Sequence of chain 1.A:
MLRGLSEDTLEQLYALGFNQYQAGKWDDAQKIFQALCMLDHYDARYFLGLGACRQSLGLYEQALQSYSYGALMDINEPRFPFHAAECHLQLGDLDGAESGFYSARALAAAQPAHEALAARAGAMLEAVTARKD

A protein and the small-molecule ligand that binds it are described below.
Small molecule (SMILES): CC(C)C[C@H](NC(=O)[C@H](CCC(=O)O)NC(=O)[C@@H](NC(=O)[C@H](C)N)C(C)C)C(=O)N[C@@H](CC(N)=O)C(=O)N[C@@H](C)C(=O)N1CCC[C@H]1C(=O)N[C@H](C=O)CCCN=C(N)N

Binding-site contacts:
Ligand atom CA contacts residue GLU19 of chain 1.A at 3.7 Å.
Ligand atom CD contacts residue HIS91 of chain 1.A at 3.6 Å.
Ligand atom CB contacts residue TYR22 of chain 1.A at 3.9 Å (hydrophobic).
Ligand atom CD contacts residue PHE26 of chain 1.A at 3.8 Å (hydrophobic).
Ligand atom CG2 contacts residue HIS91 of chain 1.A at 3.6 Å.
Ligand atom C contacts residue ARG87 of chain 1.A at 3.7 Å.
Ligand atom CB contacts residue ALA23 of chain 1.A at 3.8 Å (hydrophobic).
Ligand atom C contacts residue ARG87 of chain 1.A at 3.8 Å.
Ligand atom CG contacts residue ALA23 of chain 1.A at 3.8 Å (hydrophobic).
Ligand atom O contacts residue ARG87 of chain 1.A at 2.6 Å (salt-bridge).
Ligand atom OE1 contacts residue HIS91 of chain 1.A at 2.5 Å (h-bond).
Ligand atom O contacts residue PHE26 of chain 1.A at 3.7 Å.
Ligand atom CB contacts residue TYR29 of chain 1.A at 3.5 Å (hydrophobic).
Ligand atom CD1 contacts residue TYR29 of chain 1.A at 3.6 Å (hydrophobic).
Ligand atom N contacts residue TYR22 of chain 1.A at 3.6 Å (h-bond).
Ligand atom CG2 contacts residue TYR75 of chain 1.A at 3.7 Å (hydrophobic).
Ligand atom C contacts residue TYR22 of chain 1.A at 3.6 Å (hydrophobic).
Ligand atom CB contacts residue TYR22 of chain 1.A at 3.8 Å (hydrophobic).
Ligand atom CD2 contacts residue GLY57 of chain 1.A at 3.9 Å.
Ligand atom OE1 contacts residue ARG87 of chain 1.A at 3.8 Å.
Ligand atom CB contacts residue GLU19 of chain 1.A at 3.8 Å.
Ligand atom CG2 contacts residue ALA60 of chain 1.A at 3.7 Å (hydrophobic).
Ligand atom N contacts residue ARG87 of chain 1.A at 3.6 Å (salt-bridge).
Ligand atom CA contacts residue TYR29 of chain 1.A at 3.6 Å (hydrophobic).
Ligand atom CA contacts residue TYR22 of chain 1.A at 3.9 Å (hydrophobic).
Ligand atom CB contacts residue TYR29 of chain 1.A at 3.8 Å (hydrophobic).
Ligand atom CB contacts residue PHE26 of chain 1.A at 3.8 Å (hydrophobic).
Ligand atom OD1 contacts residue ARG87 of chain 1.A at 2.8 Å (salt-bridge).
Ligand atom CG contacts residue PHE26 of chain 1.A at 3.8 Å (hydrophobic).
Ligand atom CG contacts residue ARG87 of chain 1.A at 3.8 Å.
Ligand atom C contacts residue GLU19 of chain 1.A at 3.8 Å.
Ligand atom O contacts residue TYR29 of chain 1.A at 3.4 Å (h-bond).
Ligand atom N contacts residue TYR29 of chain 1.A at 3.0 Å (h-bond).
Ligand atom CB contacts residue ALA60 of chain 1.A at 3.6 Å (hydrophobic).
Ligand atom O contacts residue PHE26 of chain 1.A at 3.6 Å.
Ligand atom CG contacts residue ARG87 of chain 1.A at 3.9 Å.
Ligand atom OE2 contacts residue ARG128 of chain 1.A at 3.9 Å.
Ligand atom CG1 contacts residue HIS91 of chain 1.A at 3.7 Å.
Ligand atom CB contacts residue TYR22 of chain 1.A at 3.9 Å (hydrophobic).
Ligand atom O contacts residue TYR22 of chain 1.A at 2.6 Å (h-bond).